Binding-site contacts:
Ligand atom C9 contacts residue PHE269 of chain 2.H at 3.8 Å (hydrophobic).
Ligand atom C5 contacts residue VAL147 of chain 2.H at 4.1 Å (hydrophobic).
Ligand atom C3 contacts residue MET144 of chain 2.H at 3.9 Å (hydrophobic).
Ligand atom C7 contacts residue PHE269 of chain 2.H at 3.7 Å (hydrophobic).
Ligand atom O18 contacts residue PHE140 of chain 2.H at 3.5 Å.
Ligand atom C17 contacts residue LEU92 of chain 2.H at 3.7 Å (hydrophobic).
Ligand atom C1 contacts residue TYR311 of chain 2.H at 3.9 Å (hydrophobic).
Ligand atom C3 contacts residue PHE269 of chain 2.H at 3.9 Å (hydrophobic).
Ligand atom C6 contacts residue TYR308 of chain 2.H at 3.3 Å (hydrophobic).
Ligand atom C1 contacts residue TYR308 of chain 2.H at 3.6 Å (hydrophobic).
Ligand atom O8 contacts residue HIS230 of chain 2.H at 3.9 Å.
Ligand atom C9 contacts residue MET144 of chain 2.H at 3.9 Å (hydrophobic).
Ligand atom C13 contacts residue TYR98 of chain 2.H at 3.7 Å (hydrophobic).
Ligand atom O19 contacts residue LEU272 of chain 2.H at 4.0 Å.
Ligand atom C20 contacts residue PHE269 of chain 2.H at 4.1 Å (hydrophobic).
Ligand atom C4 contacts residue LEU143 of chain 2.H at 4.1 Å (hydrophobic).
Ligand atom C5 contacts residue PHE85 of chain 2.H at 4.1 Å (hydrophobic).
Ligand atom C12 contacts residue TYR98 of chain 2.H at 3.8 Å (hydrophobic).
Ligand atom C13 contacts residue LEU272 of chain 2.H at 4.1 Å (hydrophobic).
Ligand atom C14 contacts residue PHE140 of chain 2.H at 4.0 Å (hydrophobic).
Ligand atom O8 contacts residue PHE269 of chain 2.H at 3.6 Å.
Ligand atom C10 contacts residue LEU143 of chain 2.H at 3.9 Å (hydrophobic).
Ligand atom C12 contacts residue LEU272 of chain 2.H at 4.0 Å (hydrophobic).
Ligand atom C1 contacts residue MET259 of chain 2.H at 3.5 Å (hydrophobic).
Ligand atom O17 contacts residue ASN227 of chain 2.H at 4.0 Å.
Ligand atom C17 contacts residue TYR98 of chain 2.H at 3.5 Å (hydrophobic).
Ligand atom C11 contacts residue LEU143 of chain 2.H at 3.5 Å (hydrophobic).
Ligand atom O8 contacts residue MET144 of chain 2.H at 3.6 Å.
Ligand atom C6 contacts residue VAL147 of chain 2.H at 3.8 Å (hydrophobic).
Ligand atom O19 contacts residue TYR98 of chain 2.H at 3.0 Å.
Ligand atom C17 contacts residue MET89 of chain 2.H at 3.8 Å (hydrophobic).
Ligand atom C2 contacts residue MET259 of chain 2.H at 3.4 Å (hydrophobic).
Ligand atom C7 contacts residue MET144 of chain 2.H at 3.5 Å (hydrophobic).
Ligand atom O17 contacts residue MET259 of chain 2.H at 3.1 Å.
Ligand atom O31 contacts residue LEU143 of chain 2.H at 3.8 Å.
Ligand atom O18 contacts residue MET273 of chain 2.H at 3.7 Å.
Ligand atom C17 contacts residue GLU93 of chain 2.H at 3.4 Å.
Ligand atom C20 contacts residue LEU143 of chain 2.H at 3.8 Å (hydrophobic).
Ligand atom O17 contacts residue HIS230 of chain 2.H at 3.6 Å (h-bond).
Ligand atom O31 contacts residue MET89 of chain 2.H at 3.6 Å.

Sequence of chain 2.H:
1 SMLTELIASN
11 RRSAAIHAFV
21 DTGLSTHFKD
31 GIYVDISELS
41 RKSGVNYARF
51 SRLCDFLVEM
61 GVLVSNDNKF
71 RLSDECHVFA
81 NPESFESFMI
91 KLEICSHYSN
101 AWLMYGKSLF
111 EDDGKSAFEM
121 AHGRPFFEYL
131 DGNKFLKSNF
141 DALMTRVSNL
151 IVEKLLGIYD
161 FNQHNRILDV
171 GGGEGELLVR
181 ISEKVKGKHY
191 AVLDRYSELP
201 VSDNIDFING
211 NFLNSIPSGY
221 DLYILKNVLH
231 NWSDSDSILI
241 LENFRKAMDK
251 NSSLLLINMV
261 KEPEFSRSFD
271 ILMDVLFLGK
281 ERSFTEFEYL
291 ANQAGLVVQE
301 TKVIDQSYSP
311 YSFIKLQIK

The protein below binds the small molecule below.
Small molecule (SMILES): COc1cc(O)c2c(c1)C(=O)c1cccc(O)c1C2=O